The protein below binds the small molecule below.
Small molecule (SMILES): CC(=O)N[C@@H]1[C@@H](O)[C@H](O)[C@@H](CO)O[C@H]1O

Sequence of chain 1.A:
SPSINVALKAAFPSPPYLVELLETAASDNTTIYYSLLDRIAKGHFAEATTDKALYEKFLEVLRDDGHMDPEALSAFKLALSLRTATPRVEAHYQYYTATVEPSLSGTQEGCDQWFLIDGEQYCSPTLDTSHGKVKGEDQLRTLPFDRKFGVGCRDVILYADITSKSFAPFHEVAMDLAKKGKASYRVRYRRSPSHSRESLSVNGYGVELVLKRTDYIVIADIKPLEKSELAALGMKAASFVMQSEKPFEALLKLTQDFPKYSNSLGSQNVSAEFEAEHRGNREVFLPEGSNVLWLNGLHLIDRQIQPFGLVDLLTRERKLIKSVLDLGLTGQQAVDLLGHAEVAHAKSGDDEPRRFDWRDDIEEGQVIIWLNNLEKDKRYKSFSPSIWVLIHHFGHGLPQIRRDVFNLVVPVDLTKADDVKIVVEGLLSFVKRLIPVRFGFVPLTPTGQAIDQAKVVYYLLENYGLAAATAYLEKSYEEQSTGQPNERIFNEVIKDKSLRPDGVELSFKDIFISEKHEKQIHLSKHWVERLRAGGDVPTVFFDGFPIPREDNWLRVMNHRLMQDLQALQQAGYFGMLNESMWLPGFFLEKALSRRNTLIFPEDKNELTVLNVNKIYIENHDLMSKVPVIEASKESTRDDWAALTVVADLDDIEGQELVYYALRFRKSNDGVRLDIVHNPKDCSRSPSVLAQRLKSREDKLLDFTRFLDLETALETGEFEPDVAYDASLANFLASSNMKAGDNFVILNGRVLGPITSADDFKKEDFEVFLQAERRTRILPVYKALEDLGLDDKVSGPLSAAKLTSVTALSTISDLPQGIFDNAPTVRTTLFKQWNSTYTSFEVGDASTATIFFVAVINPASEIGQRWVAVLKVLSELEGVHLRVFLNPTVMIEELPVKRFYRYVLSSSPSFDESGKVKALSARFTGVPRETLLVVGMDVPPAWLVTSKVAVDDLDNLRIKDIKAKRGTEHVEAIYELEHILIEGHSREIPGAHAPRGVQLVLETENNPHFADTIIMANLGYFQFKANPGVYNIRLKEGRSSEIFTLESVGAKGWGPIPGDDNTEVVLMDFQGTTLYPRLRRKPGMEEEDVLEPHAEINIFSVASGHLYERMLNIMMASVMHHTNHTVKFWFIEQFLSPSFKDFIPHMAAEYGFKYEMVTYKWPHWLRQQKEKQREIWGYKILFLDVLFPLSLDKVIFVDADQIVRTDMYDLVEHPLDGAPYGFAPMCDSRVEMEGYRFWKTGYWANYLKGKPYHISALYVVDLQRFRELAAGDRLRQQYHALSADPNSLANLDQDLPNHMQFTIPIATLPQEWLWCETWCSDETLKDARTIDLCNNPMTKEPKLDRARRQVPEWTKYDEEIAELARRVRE

Binding-site contacts:
Ligand atom C3 contacts residue ASN874 of chain 1.A at 3.7 Å.
Ligand atom O7 contacts residue ASN874 of chain 1.A at 3.0 Å (h-bond).
Ligand atom C4 contacts residue ASN874 of chain 1.A at 4.2 Å.
Ligand atom C7 contacts residue ASN874 of chain 1.A at 3.2 Å.
Ligand atom C8 contacts residue GLY320 of chain 1.A at 4.1 Å.
Ligand atom O5 contacts residue ASN874 of chain 1.A at 2.3 Å (h-bond).
Ligand atom N2 contacts residue ASN874 of chain 1.A at 2.9 Å (h-bond).
Ligand atom C2 contacts residue ASN874 of chain 1.A at 2.4 Å.
Ligand atom O7 contacts residue ASN321 of chain 1.A at 4.0 Å.
Ligand atom C8 contacts residue ASN874 of chain 1.A at 4.4 Å.
Ligand atom C1 contacts residue ASN874 of chain 1.A at 1.4 Å.
Ligand atom O7 contacts residue GLY320 of chain 1.A at 3.8 Å.
Ligand atom C8 contacts residue ASN321 of chain 1.A at 4.3 Å.
Ligand atom C5 contacts residue ASN874 of chain 1.A at 3.6 Å.
Ligand atom C8 contacts residue GLN872 of chain 1.A at 4.0 Å.
Ligand atom C7 contacts residue ASN321 of chain 1.A at 4.5 Å.
Ligand atom C8 contacts residue VAL324 of chain 1.A at 4.4 Å (hydrophobic).